Binding-site contacts:
Ligand atom S5' contacts residue GLU81 of chain 1.B at 3.8 Å.
Ligand atom C4' contacts residue GLY132 of chain 1.B at 3.7 Å.
Ligand atom C8 contacts residue GLU199 of chain 1.B at 3.8 Å.
Ligand atom C3' contacts residue GLU153 of chain 1.B at 3.5 Å.
Ligand atom N3 contacts residue VAL152 of chain 1.B at 3.8 Å.
Ligand atom N7 contacts residue ALA198 of chain 1.B at 3.6 Å.
Ligand atom C2' contacts residue GLU153 of chain 1.B at 3.6 Å.
Ligand atom CS contacts residue PRO133 of chain 1.B at 3.7 Å (hydrophobic).
Ligand atom C4' contacts residue GLY130 of chain 1.B at 3.5 Å.
Ligand atom C4' contacts residue GLU153 of chain 1.B at 3.5 Å.
Ligand atom N6 contacts residue GLU181 of chain 1.B at 3.0 Å (salt-bridge).
Ligand atom O4' contacts residue GLU153 of chain 1.B at 3.8 Å.
Ligand atom C6 contacts residue GLU199 of chain 1.B at 3.8 Å.
Ligand atom N7 contacts residue GLU199 of chain 1.B at 3.0 Å (salt-bridge).
Ligand atom O3' contacts residue GLY132 of chain 1.B at 3.4 Å.
Ligand atom N6 contacts residue ARG203 of chain 1.B at 3.6 Å (salt-bridge).
Ligand atom O2' contacts residue GLU153 of chain 1.B at 2.7 Å (salt-bridge).
Ligand atom C2 contacts residue ILE154 of chain 1.B at 3.5 Å (hydrophobic).
Ligand atom O3' contacts residue GLU153 of chain 1.B at 2.7 Å (salt-bridge).
Ligand atom O2' contacts residue GLU155 of chain 1.B at 3.5 Å.
Ligand atom N6 contacts residue GLU199 of chain 1.B at 2.9 Å (salt-bridge).
Ligand atom O2' contacts residue ILE154 of chain 1.B at 3.5 Å.
Ligand atom CS contacts residue MET78 of chain 1.B at 3.8 Å (hydrophobic).
Ligand atom N1 contacts residue ILE129 of chain 1.B at 3.6 Å.
Ligand atom C4 contacts residue ILE154 of chain 1.B at 3.6 Å (hydrophobic).
Ligand atom O4' contacts residue GLY130 of chain 1.B at 3.3 Å.
Ligand atom C5' contacts residue GLY130 of chain 1.B at 3.6 Å.
Ligand atom C2 contacts residue GLY179 of chain 1.B at 3.6 Å.
Ligand atom S5' contacts residue GLY132 of chain 1.B at 3.6 Å.
Ligand atom N6 contacts residue VAL204 of chain 1.B at 3.6 Å.
Ligand atom S5' contacts residue TNA1 of chain 1.E at 3.5 Å.
Ligand atom C8 contacts residue LEU197 of chain 1.B at 3.7 Å (hydrophobic).
Ligand atom N3 contacts residue GLU153 of chain 1.B at 3.8 Å.
Ligand atom CS contacts residue GLY132 of chain 1.B at 3.8 Å.
Ligand atom N3 contacts residue ILE154 of chain 1.B at 3.2 Å (h-bond).
Ligand atom C1' contacts residue GLU153 of chain 1.B at 3.3 Å.
Ligand atom C5 contacts residue GLU199 of chain 1.B at 3.8 Å.
Ligand atom N1 contacts residue ASP180 of chain 1.B at 3.8 Å.
Ligand atom N3 contacts residue GLY130 of chain 1.B at 3.7 Å.
Ligand atom O3' contacts residue MET78 of chain 1.B at 3.6 Å.

This protein binds this small molecule.
Small molecule (SMILES): CSC[C@H]1O[C@@H](n2cnc3c(N)ncnc32)[C@H](O)[C@@H]1O

Sequence of chain 1.B:
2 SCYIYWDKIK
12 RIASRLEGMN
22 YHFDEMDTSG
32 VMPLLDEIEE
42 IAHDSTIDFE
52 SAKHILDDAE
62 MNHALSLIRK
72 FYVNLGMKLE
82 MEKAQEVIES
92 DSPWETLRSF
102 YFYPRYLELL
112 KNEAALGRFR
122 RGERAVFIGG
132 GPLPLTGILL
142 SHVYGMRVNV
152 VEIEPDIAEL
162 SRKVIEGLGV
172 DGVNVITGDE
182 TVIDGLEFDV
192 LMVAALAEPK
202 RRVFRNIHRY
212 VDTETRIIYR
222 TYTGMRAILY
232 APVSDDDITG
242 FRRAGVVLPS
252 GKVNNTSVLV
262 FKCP